Sequence of chain 1.P:
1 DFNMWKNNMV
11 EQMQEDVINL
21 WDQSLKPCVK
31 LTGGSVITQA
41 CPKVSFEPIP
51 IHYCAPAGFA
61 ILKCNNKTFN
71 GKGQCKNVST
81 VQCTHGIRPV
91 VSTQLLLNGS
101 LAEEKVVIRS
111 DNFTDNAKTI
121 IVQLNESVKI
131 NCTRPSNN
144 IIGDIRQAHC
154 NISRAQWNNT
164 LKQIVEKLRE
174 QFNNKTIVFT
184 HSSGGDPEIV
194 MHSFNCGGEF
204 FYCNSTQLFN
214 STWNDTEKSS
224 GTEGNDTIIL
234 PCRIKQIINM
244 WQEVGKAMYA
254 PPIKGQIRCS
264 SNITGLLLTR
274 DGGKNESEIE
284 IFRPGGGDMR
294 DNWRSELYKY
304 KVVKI

Binding-site contacts:
Ligand atom O4 contacts residue LYS129 of chain 1.P at 3.7 Å.
Ligand atom C8 contacts residue SER156 of chain 1.P at 3.3 Å.
Ligand atom C8 contacts residue ASN154 of chain 1.P at 4.0 Å.
Ligand atom C7 contacts residue ASN131 of chain 1.P at 3.2 Å.
Ligand atom C7 contacts residue ASN154 of chain 1.P at 4.5 Å.
Ligand atom C8 contacts residue ASN131 of chain 1.P at 4.2 Å.
Ligand atom O3 contacts residue LYS129 of chain 1.P at 4.3 Å.
Ligand atom C5 contacts residue ASN131 of chain 1.P at 3.9 Å.
Ligand atom C2 contacts residue ASN131 of chain 1.P at 2.4 Å.
Ligand atom N2 contacts residue ASN131 of chain 1.P at 2.7 Å (h-bond).
Ligand atom C3 contacts residue LYS129 of chain 1.P at 3.8 Å.
Ligand atom N2 contacts residue LYS129 of chain 1.P at 4.2 Å.
Ligand atom O7 contacts residue ASN131 of chain 1.P at 3.4 Å (h-bond).
Ligand atom C8 contacts residue ILE155 of chain 1.P at 3.8 Å (hydrophobic).
Ligand atom C3 contacts residue ASN131 of chain 1.P at 3.7 Å.
Ligand atom C4 contacts residue ASN131 of chain 1.P at 4.3 Å.
Ligand atom C1 contacts residue SER263 of chain 1.P at 4.0 Å.
Ligand atom O6 contacts residue ASN131 of chain 1.P at 4.4 Å.
Ligand atom O5 contacts residue SER263 of chain 1.P at 4.1 Å.
Ligand atom C1 contacts residue ASN131 of chain 1.P at 1.4 Å.
Ligand atom C8 contacts residue LYS129 of chain 1.P at 4.3 Å.
Ligand atom O5 contacts residue ASN131 of chain 1.P at 2.6 Å (h-bond).

The small molecule below binds the protein below.
Small molecule (SMILES): CC(=O)N[C@@H]1[C@@H](O)[C@H](O)[C@@H](CO)O[C@H]1O